A protein and the small-molecule ligand that binds it are described below.
Small molecule (SMILES): O=C(O)CCC(=O)C(=O)O

Binding-site contacts:
Ligand atom C3 contacts residue ILE186 of chain 1.C at 4.3 Å (hydrophobic).
Ligand atom O2 contacts residue SER214 of chain 1.C at 2.9 Å (h-bond).
Ligand atom C1 contacts residue HIS284 of chain 1.C at 3.6 Å.
Ligand atom O5 contacts residue HIS284 of chain 1.C at 3.0 Å (h-bond).
Ligand atom C5 contacts residue ILE186 of chain 1.C at 4.1 Å (hydrophobic).
Ligand atom O1 contacts residue PHE216 of chain 1.C at 3.4 Å.
Ligand atom O1 contacts residue TYR215 of chain 1.C at 4.4 Å.
Ligand atom C3 contacts residue LEU228 of chain 1.C at 4.1 Å (hydrophobic).
Ligand atom O1 contacts residue SER214 of chain 1.C at 3.6 Å.
Ligand atom O3 contacts residue PHE216 of chain 1.C at 3.8 Å.
Ligand atom O4 contacts residue PHE216 of chain 1.C at 4.0 Å.
Ligand atom C5 contacts residue PHE216 of chain 1.C at 4.0 Å (hydrophobic).
Ligand atom C1 contacts residue FE21 of chain 1.N at 2.8 Å.
Ligand atom O3 contacts residue ARG295 of chain 1.C at 4.2 Å.
Ligand atom C5 contacts residue ARG295 of chain 1.C at 3.8 Å.
Ligand atom O5 contacts residue FE21 of chain 1.N at 2.3 Å.
Ligand atom O2 contacts residue PHE277 of chain 1.C at 3.7 Å.
Ligand atom O4 contacts residue THR297 of chain 1.C at 3.6 Å (h-bond).
Ligand atom C1 contacts residue PHE277 of chain 1.C at 4.0 Å (hydrophobic).
Ligand atom C1 contacts residue SER214 of chain 1.C at 3.8 Å.
Ligand atom C2 contacts residue HIS284 of chain 1.C at 3.6 Å.
Ligand atom O3 contacts residue THR297 of chain 1.C at 2.7 Å (h-bond).
Ligand atom O2 contacts residue FE21 of chain 1.N at 2.1 Å.
Ligand atom C5 contacts residue THR297 of chain 1.C at 3.5 Å.
Ligand atom O4 contacts residue ILE186 of chain 1.C at 4.2 Å.
Ligand atom C2 contacts residue LEU228 of chain 1.C at 4.2 Å (hydrophobic).
Ligand atom C4 contacts residue ILE186 of chain 1.C at 3.9 Å (hydrophobic).
Ligand atom C3 contacts residue VAL286 of chain 1.C at 3.8 Å (hydrophobic).
Ligand atom O5 contacts residue HIS189 of chain 1.C at 3.1 Å (h-bond).
Ligand atom O2 contacts residue HIS284 of chain 1.C at 2.8 Å (h-bond).
Ligand atom O4 contacts residue ARG295 of chain 1.C at 2.7 Å (salt-bridge).
Ligand atom O1 contacts residue FE21 of chain 1.N at 4.0 Å.
Ligand atom C2 contacts residue FE21 of chain 1.N at 2.9 Å.
Ligand atom C5 contacts residue ARG178 of chain 1.C at 3.5 Å.
Ligand atom O3 contacts residue ARG178 of chain 1.C at 2.8 Å (salt-bridge).
Ligand atom C3 contacts residue PHE216 of chain 1.C at 4.1 Å (hydrophobic).
Ligand atom C2 contacts residue HIS189 of chain 1.C at 4.3 Å.
Ligand atom O4 contacts residue VAL286 of chain 1.C at 3.8 Å.
Ligand atom O1 contacts residue PHE277 of chain 1.C at 3.9 Å.
Ligand atom C4 contacts residue ARG178 of chain 1.C at 3.3 Å.

Sequence of chain 1.C:
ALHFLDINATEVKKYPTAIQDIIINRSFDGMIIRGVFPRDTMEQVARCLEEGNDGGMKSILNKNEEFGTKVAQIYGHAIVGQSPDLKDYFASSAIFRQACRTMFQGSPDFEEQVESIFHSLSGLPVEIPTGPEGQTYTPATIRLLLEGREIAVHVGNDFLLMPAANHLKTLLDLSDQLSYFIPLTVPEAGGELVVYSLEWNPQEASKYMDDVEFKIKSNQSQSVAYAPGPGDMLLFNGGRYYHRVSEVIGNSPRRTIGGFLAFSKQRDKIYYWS